Sequence of chain 1.B:
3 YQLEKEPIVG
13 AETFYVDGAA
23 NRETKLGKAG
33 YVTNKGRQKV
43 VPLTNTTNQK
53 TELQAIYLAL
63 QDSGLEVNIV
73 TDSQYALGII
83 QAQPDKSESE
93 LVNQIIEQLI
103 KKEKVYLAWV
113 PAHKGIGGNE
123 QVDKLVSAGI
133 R

This protein binds this small molecule.
Small molecule (SMILES): CC(C)c1ccc(O)c(=O)c(O)c1

Binding-site contacts:
Ligand atom C4 contacts residue HIS115 of chain 1.B at 4.4 Å.
Ligand atom C2 contacts residue ASP125 of chain 1.B at 4.3 Å.
Ligand atom C2 contacts residue ALA114 of chain 1.B at 4.3 Å (hydrophobic).
Ligand atom C3 contacts residue HIS115 of chain 1.B at 3.3 Å.
Ligand atom O2 contacts residue HIS115 of chain 1.B at 2.2 Å (h-bond).
Ligand atom C2 contacts residue MN1 of chain 1.F at 4.4 Å.
Ligand atom C1 contacts residue MN1 of chain 1.G at 3.0 Å.
Ligand atom O1 contacts residue ASP125 of chain 1.B at 4.2 Å.
Ligand atom C3 contacts residue ARG133 of chain 1.B at 4.0 Å.
Ligand atom O1 contacts residue ASP74 of chain 1.B at 3.8 Å.
Ligand atom C1 contacts residue MN1 of chain 1.F at 3.1 Å.
Ligand atom O1 contacts residue GLY20 of chain 1.B at 4.0 Å.
Ligand atom C7 contacts residue MN1 of chain 1.G at 4.3 Å.
Ligand atom C7 contacts residue GLU54 of chain 1.B at 4.1 Å.
Ligand atom C7 contacts residue MN1 of chain 1.F at 3.1 Å.
Ligand atom C1 contacts residue ALA114 of chain 1.B at 4.0 Å (hydrophobic).
Ligand atom C1 contacts residue HIS115 of chain 1.B at 4.1 Å.
Ligand atom O1 contacts residue MN1 of chain 1.G at 2.2 Å.
Ligand atom O2 contacts residue MN1 of chain 1.G at 2.5 Å.
Ligand atom O2 contacts residue ARG133 of chain 1.B at 2.4 Å (salt-bridge).
Ligand atom C2 contacts residue MN1 of chain 1.G at 3.2 Å.
Ligand atom C7 contacts residue ALA114 of chain 1.B at 4.2 Å (hydrophobic).
Ligand atom O7 contacts residue MN1 of chain 1.F at 2.3 Å.
Ligand atom C2 contacts residue ARG133 of chain 1.B at 3.5 Å.
Ligand atom C2 contacts residue HIS115 of chain 1.B at 3.1 Å.
Ligand atom C6 contacts residue MN1 of chain 1.F at 4.3 Å.
Ligand atom O1 contacts residue GLU54 of chain 1.B at 3.8 Å.
Ligand atom C1 contacts residue ARG133 of chain 1.B at 4.5 Å.
Ligand atom C7 contacts residue ASP74 of chain 1.B at 4.1 Å.
Ligand atom C3 contacts residue MN1 of chain 1.G at 4.5 Å.
Ligand atom O1 contacts residue ASP19 of chain 1.B at 3.5 Å (salt-bridge).
Ligand atom O1 contacts residue ALA114 of chain 1.B at 4.3 Å.
Ligand atom C43 contacts residue HIS115 of chain 1.B at 4.3 Å.
Ligand atom C1 contacts residue ASP74 of chain 1.B at 4.4 Å.
Ligand atom O7 contacts residue GLU54 of chain 1.B at 3.0 Å (salt-bridge).
Ligand atom O1 contacts residue HIS115 of chain 1.B at 4.4 Å.
Ligand atom C1 contacts residue GLU54 of chain 1.B at 4.4 Å.
Ligand atom O7 contacts residue ASP74 of chain 1.B at 3.2 Å (salt-bridge).
Ligand atom O1 contacts residue MN1 of chain 1.F at 2.3 Å.
Ligand atom O2 contacts residue ASP125 of chain 1.B at 3.1 Å (salt-bridge).